This small molecule binds to this protein.
Small molecule (SMILES): CC(=O)N[C@H]1[C@H](O[C@H]2[C@H](O[C@@H]3O[C@@H](C)[C@@H](O)[C@@H](O)[C@@H]3O)[C@@H](NC(C)=O)CO[C@@H]2CO)O[C@H](CO)[C@@H](O[C@@H]2O[C@H](CO[C@H]3O[C@H](CO)[C@@H](O)[C@H](O)[C@@H]3O)[C@@H](O)[C@H](O[C@H]3O[C@H](CO)[C@@H](O)[C@H](O)[C@@H]3O)[C@@H]2O[C@@H]2OC[C@@H](O)[C@H](O)[C@H]2O)[C@@H]1O

Sequence of chain 2.A:
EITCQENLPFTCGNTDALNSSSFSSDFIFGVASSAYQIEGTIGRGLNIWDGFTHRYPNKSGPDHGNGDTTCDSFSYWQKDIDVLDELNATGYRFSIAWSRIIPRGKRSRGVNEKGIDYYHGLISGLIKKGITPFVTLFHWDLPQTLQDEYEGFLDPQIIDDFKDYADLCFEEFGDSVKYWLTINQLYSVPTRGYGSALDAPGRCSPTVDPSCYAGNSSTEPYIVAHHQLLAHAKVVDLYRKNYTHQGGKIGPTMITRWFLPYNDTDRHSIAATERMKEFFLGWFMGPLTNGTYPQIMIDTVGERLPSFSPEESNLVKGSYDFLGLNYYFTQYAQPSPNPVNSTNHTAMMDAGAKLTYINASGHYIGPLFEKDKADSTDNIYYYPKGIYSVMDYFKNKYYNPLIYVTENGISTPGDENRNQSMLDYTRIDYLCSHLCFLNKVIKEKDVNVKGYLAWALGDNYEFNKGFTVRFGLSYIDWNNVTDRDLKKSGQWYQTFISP

Binding-site contacts:
Ligand atom C1 contacts residue THR292 of chain 2.A at 3.9 Å.
Ligand atom O6 contacts residue ILE298 of chain 2.A at 4.4 Å.
Ligand atom C5 contacts residue ASN290 of chain 2.A at 3.6 Å.
Ligand atom C6 contacts residue GLN295 of chain 2.A at 4.0 Å.
Ligand atom C3 contacts residue GLN295 of chain 2.A at 3.6 Å.
Ligand atom C6 contacts residue GLN295 of chain 2.A at 3.6 Å.
Ligand atom C7 contacts residue ASN290 of chain 2.A at 3.4 Å.
Ligand atom O6 contacts residue GLN295 of chain 2.A at 3.1 Å (h-bond).
Ligand atom O6 contacts residue ILE298 of chain 2.A at 4.0 Å.
Ligand atom O6 contacts residue THR292 of chain 2.A at 4.5 Å.
Ligand atom O5 contacts residue THR292 of chain 2.A at 3.7 Å.
Ligand atom C2 contacts residue THR292 of chain 2.A at 3.9 Å.
Ligand atom C3 contacts residue ASN290 of chain 2.A at 3.7 Å.
Ligand atom C1 contacts residue ASN290 of chain 2.A at 1.4 Å.
Ligand atom O6 contacts residue GLN295 of chain 2.A at 2.6 Å (h-bond).
Ligand atom O2 contacts residue GLN295 of chain 2.A at 3.6 Å.
Ligand atom O5 contacts residue ASN290 of chain 2.A at 2.3 Å (h-bond).
Ligand atom C8 contacts residue ASN290 of chain 2.A at 4.4 Å.
Ligand atom C2 contacts residue ASN290 of chain 2.A at 2.3 Å.
Ligand atom N2 contacts residue ASN290 of chain 2.A at 2.8 Å (h-bond).
Ligand atom O3 contacts residue GLN295 of chain 2.A at 3.0 Å (h-bond).
Ligand atom C4 contacts residue ASN290 of chain 2.A at 4.1 Å.
Ligand atom O7 contacts residue ASN290 of chain 2.A at 3.8 Å.
Ligand atom O7 contacts residue THR292 of chain 2.A at 4.3 Å.
Ligand atom C6 contacts residue ILE298 of chain 2.A at 3.8 Å (hydrophobic).
Ligand atom C6 contacts residue THR292 of chain 2.A at 4.2 Å.